Sequence of chain 1.D:
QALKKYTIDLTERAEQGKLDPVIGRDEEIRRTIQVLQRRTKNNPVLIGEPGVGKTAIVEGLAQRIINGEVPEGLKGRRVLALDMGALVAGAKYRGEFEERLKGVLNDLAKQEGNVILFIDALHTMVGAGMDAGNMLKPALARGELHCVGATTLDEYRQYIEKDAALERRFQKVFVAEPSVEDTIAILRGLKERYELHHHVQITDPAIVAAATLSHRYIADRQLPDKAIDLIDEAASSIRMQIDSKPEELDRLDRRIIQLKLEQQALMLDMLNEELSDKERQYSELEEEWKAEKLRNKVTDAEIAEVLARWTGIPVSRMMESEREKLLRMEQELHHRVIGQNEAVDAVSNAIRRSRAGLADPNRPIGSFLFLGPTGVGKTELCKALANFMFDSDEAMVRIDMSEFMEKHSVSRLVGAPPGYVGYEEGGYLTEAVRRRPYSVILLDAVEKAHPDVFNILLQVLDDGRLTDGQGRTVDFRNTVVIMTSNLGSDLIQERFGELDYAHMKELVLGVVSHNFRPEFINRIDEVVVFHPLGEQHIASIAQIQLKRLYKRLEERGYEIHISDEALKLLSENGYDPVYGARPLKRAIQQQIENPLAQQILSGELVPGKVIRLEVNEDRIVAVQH

Sequence of chain 1.E:
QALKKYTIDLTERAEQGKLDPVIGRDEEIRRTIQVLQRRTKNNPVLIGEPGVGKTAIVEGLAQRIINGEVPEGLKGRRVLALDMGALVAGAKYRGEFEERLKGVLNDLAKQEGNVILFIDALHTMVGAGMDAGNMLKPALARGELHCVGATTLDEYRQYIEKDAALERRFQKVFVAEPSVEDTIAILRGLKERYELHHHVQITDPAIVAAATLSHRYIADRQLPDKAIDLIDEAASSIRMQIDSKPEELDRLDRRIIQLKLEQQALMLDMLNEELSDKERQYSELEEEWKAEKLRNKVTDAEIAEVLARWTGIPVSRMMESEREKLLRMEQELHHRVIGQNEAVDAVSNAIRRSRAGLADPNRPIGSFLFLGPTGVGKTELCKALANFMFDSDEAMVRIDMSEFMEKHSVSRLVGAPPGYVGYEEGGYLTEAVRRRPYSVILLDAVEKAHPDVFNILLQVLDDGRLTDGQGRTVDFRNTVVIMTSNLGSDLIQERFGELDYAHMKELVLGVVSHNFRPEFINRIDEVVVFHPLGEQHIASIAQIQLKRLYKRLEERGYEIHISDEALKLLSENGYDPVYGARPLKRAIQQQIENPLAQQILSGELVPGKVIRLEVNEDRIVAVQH

This small molecule binds to this protein.
Small molecule (SMILES): Nc1ncnc2c1ncn2[C@@H]1O[C@H](COP(=O)(O)OP(=O)(O)OP(O)(O)=S)[C@@H](O)[C@H]1O

Binding-site contacts:
Ligand atom O3B contacts residue GLY209 of chain 1.E at 3.1 Å (h-bond).
Ligand atom C5 contacts residue ALA214 of chain 1.E at 3.7 Å (hydrophobic).
Ligand atom O2A contacts residue ALA214 of chain 1.E at 3.2 Å (h-bond).
Ligand atom O3B contacts residue LYS212 of chain 1.E at 3.7 Å.
Ligand atom O2B contacts residue GLY209 of chain 1.E at 2.8 Å (h-bond).
Ligand atom O2A contacts residue LYS212 of chain 1.E at 3.6 Å.
Ligand atom O2A contacts residue GLY211 of chain 1.E at 3.2 Å.
Ligand atom N1 contacts residue ILE181 of chain 1.E at 3.6 Å (h-bond).
Ligand atom O2B contacts residue LYS212 of chain 1.E at 3.4 Å (salt-bridge).
Ligand atom C6 contacts residue ILE349 of chain 1.E at 3.7 Å (hydrophobic).
Ligand atom N1 contacts residue PRO179 of chain 1.E at 3.6 Å (h-bond).
Ligand atom O2A contacts residue THR213 of chain 1.E at 3.3 Å (h-bond).
Ligand atom PB contacts residue LYS212 of chain 1.E at 3.6 Å.
Ligand atom N6 contacts residue ILE349 of chain 1.E at 3.4 Å.
Ligand atom N7 contacts residue GLY211 of chain 1.E at 3.8 Å.
Ligand atom PB contacts residue GLY209 of chain 1.E at 3.5 Å.
Ligand atom C5' contacts residue ARG331 of chain 1.D at 3.6 Å.
Ligand atom C8 contacts residue ALA214 of chain 1.E at 3.6 Å (hydrophobic).
Ligand atom C2 contacts residue ILE349 of chain 1.E at 3.6 Å (hydrophobic).
Ligand atom O3A contacts residue GLY211 of chain 1.E at 3.4 Å (h-bond).
Ligand atom S1G contacts residue ARG332 of chain 1.D at 2.7 Å (salt-bridge).
Ligand atom C8 contacts residue GLY211 of chain 1.E at 3.6 Å.
Ligand atom O3G contacts residue LYS212 of chain 1.E at 3.6 Å.
Ligand atom O1B contacts residue GLY211 of chain 1.E at 3.7 Å.
Ligand atom N3 contacts residue LEU353 of chain 1.E at 3.4 Å.
Ligand atom C2 contacts residue PRO179 of chain 1.E at 3.2 Å (hydrophobic).
Ligand atom N1 contacts residue VAL180 of chain 1.E at 3.4 Å.
Ligand atom C1' contacts residue ILE391 of chain 1.E at 3.8 Å (hydrophobic).
Ligand atom S1G contacts residue ARG331 of chain 1.D at 3.2 Å (salt-bridge).
Ligand atom O1B contacts residue LYS212 of chain 1.E at 2.9 Å (salt-bridge).
Ligand atom O2B contacts residue VAL210 of chain 1.E at 2.8 Å (h-bond).
Ligand atom O2G contacts residue THR213 of chain 1.E at 3.4 Å (h-bond).
Ligand atom N7 contacts residue ALA214 of chain 1.E at 3.5 Å.
Ligand atom N1 contacts residue ILE349 of chain 1.E at 3.6 Å.
Ligand atom N6 contacts residue ILE181 of chain 1.E at 3.6 Å.
Ligand atom PB contacts residue GLY211 of chain 1.E at 3.4 Å.
Ligand atom N6 contacts residue VAL180 of chain 1.E at 3.6 Å.
Ligand atom O2B contacts residue GLY211 of chain 1.E at 2.5 Å (h-bond).
Ligand atom O2' contacts residue ASP178 of chain 1.E at 3.5 Å (salt-bridge).
Ligand atom O1B contacts residue THR213 of chain 1.E at 3.3 Å (h-bond).